A small-molecule ligand and the protein it binds are described below.
Small molecule (SMILES): CC(=O)N[C@@H]1[C@@H](O)[C@H](O)[C@@H](CO)O[C@H]1O

Sequence of chain 1.P:
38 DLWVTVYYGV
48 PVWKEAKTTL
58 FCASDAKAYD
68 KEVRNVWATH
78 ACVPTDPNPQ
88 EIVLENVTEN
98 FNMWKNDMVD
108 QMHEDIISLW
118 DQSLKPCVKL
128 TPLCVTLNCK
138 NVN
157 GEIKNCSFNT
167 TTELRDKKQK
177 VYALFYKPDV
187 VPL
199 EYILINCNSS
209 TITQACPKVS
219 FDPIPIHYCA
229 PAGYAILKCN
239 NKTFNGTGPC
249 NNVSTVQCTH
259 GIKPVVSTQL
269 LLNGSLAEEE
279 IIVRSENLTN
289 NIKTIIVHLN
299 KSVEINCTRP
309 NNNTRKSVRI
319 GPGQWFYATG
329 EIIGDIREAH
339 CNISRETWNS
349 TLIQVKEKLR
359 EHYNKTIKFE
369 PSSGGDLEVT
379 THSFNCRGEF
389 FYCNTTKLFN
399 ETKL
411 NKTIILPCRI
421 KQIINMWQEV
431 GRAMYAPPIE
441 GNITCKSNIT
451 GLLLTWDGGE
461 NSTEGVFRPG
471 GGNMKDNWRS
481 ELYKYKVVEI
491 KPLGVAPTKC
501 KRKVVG

Binding-site contacts:
Ligand atom C8 contacts residue ASN243 of chain 1.P at 3.8 Å.
Ligand atom C4 contacts residue NAG1 of chain 1.OA at 4.0 Å.
Ligand atom C3 contacts residue ASN243 of chain 1.P at 3.8 Å.
Ligand atom C3 contacts residue NAG1 of chain 1.OA at 3.6 Å.
Ligand atom O7 contacts residue GLY244 of chain 1.P at 3.2 Å (h-bond).
Ligand atom C4 contacts residue ASN243 of chain 1.P at 4.2 Å.
Ligand atom C8 contacts residue GLU284 of chain 1.P at 4.3 Å.
Ligand atom C8 contacts residue THR245 of chain 1.P at 3.2 Å.
Ligand atom N2 contacts residue ASN243 of chain 1.P at 2.9 Å (h-bond).
Ligand atom C7 contacts residue SER283 of chain 1.P at 3.9 Å.
Ligand atom O5 contacts residue ASN243 of chain 1.P at 2.4 Å (h-bond).
Ligand atom O3 contacts residue GLU284 of chain 1.P at 4.4 Å.
Ligand atom C7 contacts residue THR245 of chain 1.P at 3.6 Å.
Ligand atom N2 contacts residue THR245 of chain 1.P at 3.9 Å.
Ligand atom C7 contacts residue ASN243 of chain 1.P at 3.2 Å.
Ligand atom C7 contacts residue GLY244 of chain 1.P at 3.8 Å.
Ligand atom O3 contacts residue NAG1 of chain 1.OA at 3.5 Å.
Ligand atom O4 contacts residue NAG1 of chain 1.OA at 3.1 Å.
Ligand atom C5 contacts residue ASN243 of chain 1.P at 3.6 Å.
Ligand atom C2 contacts residue ASN243 of chain 1.P at 2.5 Å.
Ligand atom O7 contacts residue SER283 of chain 1.P at 4.4 Å.
Ligand atom O3 contacts residue LEU286 of chain 1.P at 4.0 Å.
Ligand atom C8 contacts residue GLY244 of chain 1.P at 3.5 Å.
Ligand atom C8 contacts residue SER283 of chain 1.P at 3.1 Å.
Ligand atom C1 contacts residue ASN243 of chain 1.P at 1.4 Å.
Ligand atom O7 contacts residue ASN243 of chain 1.P at 2.9 Å.
Ligand atom O7 contacts residue THR245 of chain 1.P at 4.0 Å.